The protein below binds the small molecule below.
Small molecule (SMILES): NCCCBr

Binding-site contacts:
Ligand atom BR contacts residue ASN103 of chain 1.C at 4.0 Å.
Ligand atom BR contacts residue TYR38 of chain 1.C at 4.1 Å.

Sequence of chain 1.C:
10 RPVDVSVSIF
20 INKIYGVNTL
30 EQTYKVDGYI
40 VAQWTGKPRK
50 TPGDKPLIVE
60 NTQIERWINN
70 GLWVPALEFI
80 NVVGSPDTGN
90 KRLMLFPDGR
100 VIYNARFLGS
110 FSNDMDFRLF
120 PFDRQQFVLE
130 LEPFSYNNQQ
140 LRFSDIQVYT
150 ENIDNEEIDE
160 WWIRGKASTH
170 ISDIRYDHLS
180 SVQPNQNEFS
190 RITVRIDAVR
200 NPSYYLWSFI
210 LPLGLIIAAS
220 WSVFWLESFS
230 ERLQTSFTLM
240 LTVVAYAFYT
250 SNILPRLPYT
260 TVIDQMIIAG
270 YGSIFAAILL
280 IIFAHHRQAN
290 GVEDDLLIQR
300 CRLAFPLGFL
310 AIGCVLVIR